This small molecule binds to this protein.
Small molecule (SMILES): CCCCCCCCCCO[C@@H]1O[C@H](CO)[C@@H](O[C@H]2O[C@H](CO)[C@@H](O)[C@H](O)[C@H]2O)[C@H](O)[C@H]1O

Binding-site contacts:
Ligand atom C18 contacts residue HIS26 of chain 1.O at 3.6 Å.
Ligand atom C28 contacts residue MET29 of chain 1.O at 4.3 Å (hydrophobic).
Ligand atom C31 contacts residue ILE30 of chain 1.O at 3.7 Å (hydrophobic).
Ligand atom C25 contacts residue LEU75 of chain 1.O at 4.5 Å (hydrophobic).
Ligand atom C37 contacts residue LEU33 of chain 1.O at 4.5 Å (hydrophobic).
Ligand atom C37 contacts residue ILE72 of chain 1.O at 3.8 Å (hydrophobic).
Ligand atom C19 contacts residue HIS26 of chain 1.O at 3.5 Å.
Ligand atom C25 contacts residue HIS26 of chain 1.O at 4.2 Å.
Ligand atom C40 contacts residue LEU33 of chain 1.O at 3.9 Å (hydrophobic).
Ligand atom C25 contacts residue ILE30 of chain 1.O at 4.1 Å (hydrophobic).
Ligand atom C43 contacts residue ILE34 of chain 1.O at 3.8 Å (hydrophobic).
Ligand atom C37 contacts residue ILE30 of chain 1.O at 4.5 Å (hydrophobic).
Ligand atom C22 contacts residue HIS26 of chain 1.O at 4.2 Å.
Ligand atom C25 contacts residue MET29 of chain 1.O at 4.1 Å (hydrophobic).
Ligand atom C22 contacts residue LEU75 of chain 1.O at 4.2 Å (hydrophobic).
Ligand atom C43 contacts residue ILE72 of chain 1.O at 4.0 Å (hydrophobic).
Ligand atom C34 contacts residue LEU33 of chain 1.O at 4.5 Å (hydrophobic).
Ligand atom C40 contacts residue ILE72 of chain 1.O at 4.5 Å (hydrophobic).
Ligand atom C43 contacts residue LEU33 of chain 1.O at 4.1 Å (hydrophobic).

Sequence of chain 1.O:
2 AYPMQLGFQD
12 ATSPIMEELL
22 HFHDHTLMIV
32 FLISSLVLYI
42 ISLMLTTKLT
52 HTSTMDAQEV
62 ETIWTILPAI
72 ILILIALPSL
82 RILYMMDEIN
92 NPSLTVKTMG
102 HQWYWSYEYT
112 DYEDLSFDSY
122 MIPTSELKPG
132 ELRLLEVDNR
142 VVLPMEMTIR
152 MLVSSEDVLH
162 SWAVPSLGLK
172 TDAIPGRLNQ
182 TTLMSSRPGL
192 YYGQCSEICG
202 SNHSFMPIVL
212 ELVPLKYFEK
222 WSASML